Binding-site contacts:
Ligand atom C19 contacts residue VAL188 of chain 18.A at 3.5 Å (hydrophobic).
Ligand atom C10 contacts residue ILE104 of chain 18.A at 3.9 Å (hydrophobic).
Ligand atom C16 contacts residue TYR128 of chain 18.A at 2.9 Å (hydrophobic).
Ligand atom C13 contacts residue TYR128 of chain 18.A at 3.0 Å (hydrophobic).
Ligand atom C21 contacts residue MET224 of chain 18.A at 4.0 Å (hydrophobic).
Ligand atom C13 contacts residue TYR197 of chain 18.A at 4.0 Å (hydrophobic).
Ligand atom C19 contacts residue VAL191 of chain 18.A at 4.0 Å (hydrophobic).
Ligand atom N5 contacts residue DMS1 of chain 18.F at 3.9 Å.
Ligand atom C18 contacts residue VAL188 of chain 18.A at 3.9 Å (hydrophobic).
Ligand atom C11 contacts residue TYR128 of chain 18.A at 3.4 Å (hydrophobic).
Ligand atom C10 contacts residue TYR128 of chain 18.A at 3.6 Å (hydrophobic).
Ligand atom C10 contacts residue MET221 of chain 18.A at 4.0 Å (hydrophobic).
Ligand atom C14 contacts residue SER126 of chain 18.A at 3.6 Å.
Ligand atom C14 contacts residue TYR197 of chain 18.A at 4.1 Å (hydrophobic).
Ligand atom C18 contacts residue TYR152 of chain 18.A at 3.8 Å (hydrophobic).
Ligand atom C17 contacts residue ILE104 of chain 18.A at 3.8 Å (hydrophobic).
Ligand atom C8 contacts residue PHE124 of chain 18.A at 3.6 Å (hydrophobic).
Ligand atom C17 contacts residue TYR128 of chain 18.A at 3.8 Å (hydrophobic).
Ligand atom C7 contacts residue PHE124 of chain 18.A at 3.8 Å (hydrophobic).
Ligand atom C1 contacts residue DMS1 of chain 18.F at 4.1 Å.
Ligand atom N12 contacts residue TYR128 of chain 18.A at 2.5 Å (h-bond).
Ligand atom C8 contacts residue TYR197 of chain 18.A at 3.4 Å (hydrophobic).
Ligand atom C1 contacts residue ASN198 of chain 18.A at 4.0 Å.
Ligand atom N4 contacts residue ASN219 of chain 18.A at 4.0 Å.
Ligand atom C13 contacts residue SER126 of chain 18.A at 3.7 Å.
Ligand atom C11 contacts residue ILE104 of chain 18.A at 3.5 Å (hydrophobic).
Ligand atom C20 contacts residue VAL188 of chain 18.A at 3.7 Å (hydrophobic).
Ligand atom N9 contacts residue TYR128 of chain 18.A at 4.1 Å.
Ligand atom C7 contacts residue LEU106 of chain 18.A at 4.1 Å (hydrophobic).
Ligand atom C15 contacts residue TYR128 of chain 18.A at 3.0 Å (hydrophobic).
Ligand atom C19 contacts residue TYR152 of chain 18.A at 3.9 Å (hydrophobic).
Ligand atom C7 contacts residue TYR197 of chain 18.A at 3.5 Å (hydrophobic).
Ligand atom C14 contacts residue TYR128 of chain 18.A at 3.3 Å (hydrophobic).
Ligand atom C21 contacts residue ILE104 of chain 18.A at 3.5 Å (hydrophobic).
Ligand atom N4 contacts residue DMS1 of chain 18.F at 3.6 Å (h-bond).
Ligand atom C20 contacts residue VAL191 of chain 18.A at 3.5 Å (hydrophobic).
Ligand atom C10 contacts residue LEU106 of chain 18.A at 4.0 Å (hydrophobic).
Ligand atom C11 contacts residue MET221 of chain 18.A at 4.0 Å (hydrophobic).
Ligand atom N5 contacts residue ASN219 of chain 18.A at 4.1 Å.
Ligand atom C16 contacts residue ILE104 of chain 18.A at 3.7 Å (hydrophobic).

A small-molecule ligand and the protein it binds are described below.
Small molecule (SMILES): COc1ccc(N2CCN(c3cccc(C)c3)CC2)nn1

Sequence of chain 18.A:
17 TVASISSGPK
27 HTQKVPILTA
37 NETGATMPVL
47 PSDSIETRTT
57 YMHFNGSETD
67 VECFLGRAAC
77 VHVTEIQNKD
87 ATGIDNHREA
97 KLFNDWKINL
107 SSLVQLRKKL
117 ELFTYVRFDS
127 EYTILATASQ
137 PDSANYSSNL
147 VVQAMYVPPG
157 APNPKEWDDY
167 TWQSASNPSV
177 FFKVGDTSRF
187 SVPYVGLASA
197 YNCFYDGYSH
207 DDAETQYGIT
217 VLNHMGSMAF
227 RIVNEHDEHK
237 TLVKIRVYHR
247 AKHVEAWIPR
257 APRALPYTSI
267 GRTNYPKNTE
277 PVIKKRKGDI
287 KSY